This small molecule binds to this protein.
Small molecule (SMILES): CC(=O)N[C@@H]1[C@@H](O)[C@H](O)[C@@H](CO)O[C@H]1O

Sequence of chain 1.GA:
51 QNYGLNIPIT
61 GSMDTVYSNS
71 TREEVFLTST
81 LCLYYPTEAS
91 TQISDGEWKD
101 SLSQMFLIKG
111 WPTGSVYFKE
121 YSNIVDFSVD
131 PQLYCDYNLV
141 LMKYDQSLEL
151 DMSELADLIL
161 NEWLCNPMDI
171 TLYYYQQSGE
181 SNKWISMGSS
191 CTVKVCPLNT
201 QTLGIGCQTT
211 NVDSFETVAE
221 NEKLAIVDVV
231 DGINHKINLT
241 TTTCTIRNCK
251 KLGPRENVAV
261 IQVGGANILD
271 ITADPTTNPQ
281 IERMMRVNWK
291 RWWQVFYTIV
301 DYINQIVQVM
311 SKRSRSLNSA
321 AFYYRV

Binding-site contacts:
Ligand atom N2 contacts residue ASN69 of chain 1.GA at 2.5 Å (h-bond).
Ligand atom C3 contacts residue ASN69 of chain 1.GA at 3.8 Å.
Ligand atom C1 contacts residue ASN69 of chain 1.GA at 1.4 Å.
Ligand atom C4 contacts residue ASN69 of chain 1.GA at 4.2 Å.
Ligand atom O7 contacts residue ASN69 of chain 1.GA at 4.0 Å.
Ligand atom C7 contacts residue ASN69 of chain 1.GA at 3.1 Å.
Ligand atom C5 contacts residue ASN69 of chain 1.GA at 3.6 Å.
Ligand atom C2 contacts residue ASN69 of chain 1.GA at 2.5 Å.
Ligand atom O5 contacts residue ASN69 of chain 1.GA at 2.3 Å (h-bond).
Ligand atom C8 contacts residue ASN69 of chain 1.GA at 3.4 Å.